The protein below binds the small molecule below.
Small molecule (SMILES): CC(=O)N[C@@H]1[C@@H](O)[C@H](O)[C@@H](CO)O[C@H]1O

Binding-site contacts:
Ligand atom C4 contacts residue NAG1 of chain 1.Q at 4.1 Å.
Ligand atom C8 contacts residue ASN364 of chain 1.C at 4.4 Å.
Ligand atom C4 contacts residue ASN364 of chain 1.C at 4.3 Å.
Ligand atom C7 contacts residue NAG1 of chain 1.Q at 4.0 Å.
Ligand atom C8 contacts residue SER366 of chain 1.C at 3.5 Å.
Ligand atom O7 contacts residue NAG1 of chain 1.Q at 3.1 Å (h-bond).
Ligand atom C4 contacts residue NAG2 of chain 1.Q at 4.1 Å.
Ligand atom C3 contacts residue ASN364 of chain 1.C at 3.9 Å.
Ligand atom O6 contacts residue NAG1 of chain 1.P at 4.0 Å.
Ligand atom O7 contacts residue ASN364 of chain 1.C at 3.0 Å (h-bond).
Ligand atom C2 contacts residue ASN364 of chain 1.C at 2.5 Å.
Ligand atom C1 contacts residue SER365 of chain 1.C at 4.4 Å.
Ligand atom C8 contacts residue GLY367 of chain 1.C at 4.3 Å.
Ligand atom C3 contacts residue NAG1 of chain 1.Q at 4.1 Å.
Ligand atom C7 contacts residue SER365 of chain 1.C at 3.5 Å.
Ligand atom C6 contacts residue NAG2 of chain 1.Q at 3.9 Å.
Ligand atom C2 contacts residue NAG1 of chain 1.Q at 4.1 Å.
Ligand atom C5 contacts residue ASN364 of chain 1.C at 3.8 Å.
Ligand atom N2 contacts residue SER365 of chain 1.C at 3.6 Å (h-bond).
Ligand atom C7 contacts residue ASN364 of chain 1.C at 3.2 Å.
Ligand atom O4 contacts residue NAG2 of chain 1.Q at 3.3 Å (h-bond).
Ligand atom N2 contacts residue ASN364 of chain 1.C at 2.9 Å (h-bond).
Ligand atom O5 contacts residue ASN364 of chain 1.C at 2.5 Å (h-bond).
Ligand atom O5 contacts residue NAG1 of chain 1.P at 4.4 Å.
Ligand atom O3 contacts residue NAG2 of chain 1.Q at 4.2 Å.
Ligand atom O7 contacts residue SER365 of chain 1.C at 4.4 Å.
Ligand atom O3 contacts residue NAG1 of chain 1.Q at 3.4 Å (h-bond).
Ligand atom C8 contacts residue NAG1 of chain 1.Q at 4.2 Å.
Ligand atom C8 contacts residue THR373 of chain 1.C at 3.9 Å.
Ligand atom C1 contacts residue ASN364 of chain 1.C at 1.5 Å.
Ligand atom C8 contacts residue SER365 of chain 1.C at 3.2 Å.
Ligand atom C6 contacts residue NAG1 of chain 1.P at 4.2 Å.
Ligand atom O6 contacts residue NAG2 of chain 1.Q at 4.2 Å.

Sequence of chain 1.C:
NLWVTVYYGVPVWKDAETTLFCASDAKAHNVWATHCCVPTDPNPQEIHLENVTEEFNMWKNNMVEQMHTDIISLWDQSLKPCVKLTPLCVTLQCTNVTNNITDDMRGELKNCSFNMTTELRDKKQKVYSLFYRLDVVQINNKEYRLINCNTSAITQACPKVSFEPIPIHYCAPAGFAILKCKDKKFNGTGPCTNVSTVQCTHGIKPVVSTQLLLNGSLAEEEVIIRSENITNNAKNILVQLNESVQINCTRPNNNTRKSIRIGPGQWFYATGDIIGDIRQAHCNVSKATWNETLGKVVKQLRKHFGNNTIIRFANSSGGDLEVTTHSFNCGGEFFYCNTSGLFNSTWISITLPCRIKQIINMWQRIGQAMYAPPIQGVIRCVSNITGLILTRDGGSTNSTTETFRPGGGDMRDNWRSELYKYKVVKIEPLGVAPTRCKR